A small-molecule ligand and the protein it binds are described below.
Small molecule (SMILES): CNS(=O)(=O)c1cccc(Nc2ncnc3[nH]cnc23)c1

Sequence of chain 1.A:
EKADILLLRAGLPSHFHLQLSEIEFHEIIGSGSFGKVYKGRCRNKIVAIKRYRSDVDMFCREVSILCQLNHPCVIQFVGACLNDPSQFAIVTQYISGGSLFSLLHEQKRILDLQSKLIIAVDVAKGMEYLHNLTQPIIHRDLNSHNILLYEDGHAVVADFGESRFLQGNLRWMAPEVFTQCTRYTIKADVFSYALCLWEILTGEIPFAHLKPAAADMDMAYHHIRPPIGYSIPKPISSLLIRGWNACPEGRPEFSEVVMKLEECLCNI

Binding-site contacts:
Ligand atom C20 contacts residue LEU195 of chain 1.A at 3.7 Å (hydrophobic).
Ligand atom C31 contacts residue LEU195 of chain 1.A at 3.9 Å (hydrophobic).
Ligand atom C01 contacts residue ALA88 of chain 1.A at 3.8 Å (hydrophobic).
Ligand atom C22 contacts residue GLN140 of chain 1.A at 3.3 Å.
Ligand atom N26 contacts residue ILE142 of chain 1.A at 2.7 Å (h-bond).
Ligand atom C25 contacts residue ILE142 of chain 1.A at 3.6 Å (hydrophobic).
Ligand atom C31 contacts residue ILE69 of chain 1.A at 3.5 Å (hydrophobic).
Ligand atom C22 contacts residue LEU195 of chain 1.A at 3.7 Å (hydrophobic).
Ligand atom N30 contacts residue ILE69 of chain 1.A at 3.6 Å.
Ligand atom N24 contacts residue GLN140 of chain 1.A at 4.0 Å.
Ligand atom N24 contacts residue ILE142 of chain 1.A at 3.0 Å (h-bond).
Ligand atom S07 contacts residue ASP206 of chain 1.A at 3.9 Å.
Ligand atom N26 contacts residue TYR141 of chain 1.A at 3.5 Å.
Ligand atom O09 contacts residue ASP206 of chain 1.A at 3.8 Å.
Ligand atom N30 contacts residue LEU195 of chain 1.A at 4.0 Å.
Ligand atom C22 contacts residue ILE142 of chain 1.A at 3.9 Å (hydrophobic).
Ligand atom C28 contacts residue GLY145 of chain 1.A at 4.0 Å.
Ligand atom C15 contacts residue VAL77 of chain 1.A at 3.9 Å (hydrophobic).
Ligand atom C25 contacts residue TYR141 of chain 1.A at 3.8 Å (hydrophobic).
Ligand atom C25 contacts residue ILE69 of chain 1.A at 4.0 Å (hydrophobic).
Ligand atom C28 contacts residue ILE142 of chain 1.A at 3.9 Å (hydrophobic).
Ligand atom C11 contacts residue ASP206 of chain 1.A at 3.4 Å.
Ligand atom C13 contacts residue VAL77 of chain 1.A at 3.7 Å (hydrophobic).
Ligand atom O08 contacts residue ILE122 of chain 1.A at 4.0 Å.
Ligand atom C20 contacts residue ILE69 of chain 1.A at 3.8 Å (hydrophobic).
Ligand atom C17 contacts residue VAL77 of chain 1.A at 3.8 Å (hydrophobic).
Ligand atom C01 contacts residue LYS90 of chain 1.A at 3.5 Å.
Ligand atom O08 contacts residue ALA205 of chain 1.A at 3.8 Å.
Ligand atom N05 contacts residue THR139 of chain 1.A at 2.9 Å (h-bond).
Ligand atom C01 contacts residue ILE137 of chain 1.A at 3.9 Å (hydrophobic).
Ligand atom N21 contacts residue ALA88 of chain 1.A at 3.5 Å.
Ligand atom O08 contacts residue ASP206 of chain 1.A at 2.9 Å (salt-bridge).
Ligand atom O09 contacts residue LYS90 of chain 1.A at 3.7 Å.
Ligand atom N21 contacts residue LEU195 of chain 1.A at 3.6 Å.
Ligand atom C13 contacts residue ASP206 of chain 1.A at 3.7 Å.
Ligand atom C11 contacts residue VAL77 of chain 1.A at 4.0 Å (hydrophobic).
Ligand atom C22 contacts residue TYR141 of chain 1.A at 3.9 Å (hydrophobic).
Ligand atom C01 contacts residue THR139 of chain 1.A at 3.6 Å.
Ligand atom C22 contacts residue ALA88 of chain 1.A at 3.4 Å (hydrophobic).
Ligand atom N24 contacts residue TYR141 of chain 1.A at 3.6 Å.